Sequence of chain 1.IA:
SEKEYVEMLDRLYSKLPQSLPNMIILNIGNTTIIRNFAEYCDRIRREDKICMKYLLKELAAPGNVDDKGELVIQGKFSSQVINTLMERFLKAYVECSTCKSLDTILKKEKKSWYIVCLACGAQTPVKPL

Binding-site contacts:
Ligand atom C8 contacts residue THR24 of chain 1.HA at 3.2 Å.
Ligand atom PA contacts residue THR24 of chain 1.HA at 3.5 Å.
Ligand atom PG contacts residue MG1 of chain 1.LA at 2.2 Å.
Ligand atom PB contacts residue MG1 of chain 1.LA at 2.3 Å.
Ligand atom O1B contacts residue THR23 of chain 1.HA at 2.5 Å (h-bond).
Ligand atom O2A contacts residue GLY21 of chain 1.HA at 3.2 Å.
Ligand atom O1G contacts residue THR46 of chain 1.HA at 3.0 Å (h-bond).
Ligand atom O1B contacts residue GLY21 of chain 1.HA at 3.4 Å.
Ligand atom O2B contacts residue ASP19 of chain 1.HA at 3.1 Å (salt-bridge).
Ligand atom N1 contacts residue ASP152 of chain 1.HA at 2.7 Å (salt-bridge).
Ligand atom PB contacts residue LYS22 of chain 1.HA at 3.3 Å.
Ligand atom O2B contacts residue GLY21 of chain 1.HA at 2.8 Å (h-bond).
Ligand atom PB contacts residue GLY21 of chain 1.HA at 3.3 Å.
Ligand atom O1B contacts residue MG1 of chain 1.LA at 1.8 Å.
Ligand atom O3A contacts residue ASP19 of chain 1.HA at 3.2 Å.
Ligand atom N2 contacts residue ASP152 of chain 1.HA at 3.1 Å (salt-bridge).
Ligand atom C6 contacts residue LEU186 of chain 1.HA at 3.4 Å (hydrophobic).
Ligand atom O1A contacts residue MG1 of chain 1.LA at 3.2 Å.
Ligand atom O5' contacts residue THR24 of chain 1.HA at 3.1 Å (h-bond).
Ligand atom O1G contacts residue MET45 of chain 1.HA at 2.9 Å.
Ligand atom N7 contacts residue THR24 of chain 1.HA at 3.5 Å.
Ligand atom O2G contacts residue THR23 of chain 1.HA at 3.4 Å (h-bond).
Ligand atom O3G contacts residue GLY96 of chain 1.HA at 2.7 Å (h-bond).
Ligand atom O2B contacts residue MG1 of chain 1.LA at 3.4 Å.
Ligand atom O6 contacts residue LEU186 of chain 1.HA at 3.4 Å (h-bond).
Ligand atom O2A contacts residue THR23 of chain 1.HA at 3.4 Å (h-bond).
Ligand atom O2B contacts residue LYS22 of chain 1.HA at 3.1 Å (salt-bridge).
Ligand atom O1G contacts residue MG1 of chain 1.LA at 3.0 Å.
Ligand atom O2G contacts residue LYS22 of chain 1.HA at 3.4 Å.
Ligand atom C2 contacts residue ASP152 of chain 1.HA at 3.5 Å.
Ligand atom O2A contacts residue THR24 of chain 1.HA at 2.7 Å (h-bond).
Ligand atom O2G contacts residue MG1 of chain 1.LA at 1.9 Å.
Ligand atom O3A contacts residue GLY21 of chain 1.HA at 2.9 Å (h-bond).
Ligand atom C2 contacts residue LEU186 of chain 1.HA at 3.3 Å (hydrophobic).
Ligand atom N3B contacts residue MG1 of chain 1.LA at 2.0 Å.
Ligand atom O1B contacts residue LYS22 of chain 1.HA at 2.5 Å (salt-bridge).
Ligand atom O2B contacts residue HIS20 of chain 1.HA at 2.9 Å (h-bond).
Ligand atom N2 contacts residue LEU186 of chain 1.HA at 3.3 Å.
Ligand atom O3A contacts residue MG1 of chain 1.LA at 3.4 Å.
Ligand atom N1 contacts residue LEU186 of chain 1.HA at 3.4 Å.

Sequence of chain 1.HA:
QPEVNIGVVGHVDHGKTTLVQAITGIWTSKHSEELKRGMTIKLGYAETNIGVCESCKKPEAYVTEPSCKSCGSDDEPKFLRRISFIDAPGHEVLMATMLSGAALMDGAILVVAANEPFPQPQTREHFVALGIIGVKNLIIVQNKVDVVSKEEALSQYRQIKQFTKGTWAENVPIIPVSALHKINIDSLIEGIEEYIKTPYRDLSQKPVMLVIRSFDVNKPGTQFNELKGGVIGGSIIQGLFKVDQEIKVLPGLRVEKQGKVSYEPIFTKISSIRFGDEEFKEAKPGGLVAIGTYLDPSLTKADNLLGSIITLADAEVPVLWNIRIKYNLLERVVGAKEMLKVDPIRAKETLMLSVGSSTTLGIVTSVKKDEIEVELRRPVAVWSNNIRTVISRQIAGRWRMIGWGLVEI

This small molecule binds to this protein.
Small molecule (SMILES): Nc1nc2c(ncn2[C@@H]2O[C@H](CO[P](=O)(O)O[P](=O)(O)NP(=O)(O)O)[C@@H](O)[C@H]2O)c(=O)[nH]1